A small-molecule ligand and the protein it binds are described below.
Small molecule (SMILES): Oc1cccc(-c2ccccc2)c1O

Sequence of chain 4.A:
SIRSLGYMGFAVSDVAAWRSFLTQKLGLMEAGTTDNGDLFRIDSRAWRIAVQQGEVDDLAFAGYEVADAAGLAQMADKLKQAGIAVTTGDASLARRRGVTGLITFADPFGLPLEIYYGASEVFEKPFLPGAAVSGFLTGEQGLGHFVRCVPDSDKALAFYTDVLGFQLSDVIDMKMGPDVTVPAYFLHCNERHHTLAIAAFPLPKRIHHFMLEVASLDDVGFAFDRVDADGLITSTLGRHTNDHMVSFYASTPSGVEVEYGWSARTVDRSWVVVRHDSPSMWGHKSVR

Binding-site contacts:
Ligand atom CK1 contacts residue PHE186 of chain 4.A at 3.5 Å (hydrophobic).
Ligand atom CKC contacts residue TYR249 of chain 4.A at 3.2 Å (hydrophobic).
Ligand atom CK6 contacts residue HIS240 of chain 4.A at 3.3 Å.
Ligand atom CK5 contacts residue HIS194 of chain 4.A at 3.9 Å.
Ligand atom CKA contacts residue HIS208 of chain 4.A at 4.0 Å.
Ligand atom CK1 contacts residue PRO279 of chain 4.A at 3.9 Å (hydrophobic).
Ligand atom OK1 contacts residue HIS240 of chain 4.A at 3.4 Å (h-bond).
Ligand atom CK6 contacts residue ILE172 of chain 4.A at 3.8 Å (hydrophobic).
Ligand atom CK1 contacts residue HIS240 of chain 4.A at 3.7 Å.
Ligand atom CK9 contacts residue MET174 of chain 4.A at 4.0 Å (hydrophobic).
Ligand atom OK1 contacts residue HIS194 of chain 4.A at 3.4 Å.
Ligand atom CK9 contacts residue PHE201 of chain 4.A at 3.8 Å (hydrophobic).
Ligand atom CK4 contacts residue HIS194 of chain 4.A at 3.9 Å.
Ligand atom CK4 contacts residue TYR249 of chain 4.A at 3.9 Å (hydrophobic).
Ligand atom CK2 contacts residue HIS240 of chain 4.A at 3.6 Å.
Ligand atom OK2 contacts residue HIS209 of chain 4.A at 2.7 Å.
Ligand atom OK1 contacts residue FE21 of chain 4.B at 2.4 Å.
Ligand atom CK5 contacts residue ASN242 of chain 4.A at 3.3 Å.
Ligand atom CK5 contacts residue HIS240 of chain 4.A at 3.3 Å.
Ligand atom OK2 contacts residue HIS240 of chain 4.A at 4.0 Å.
Ligand atom OK1 contacts residue ASP243 of chain 4.A at 3.6 Å.
Ligand atom CKB contacts residue TBU1 of chain 4.D at 3.3 Å.
Ligand atom CK3 contacts residue FE21 of chain 4.B at 2.9 Å.
Ligand atom CK6 contacts residue PHE186 of chain 4.A at 3.6 Å (hydrophobic).
Ligand atom OK2 contacts residue FE21 of chain 4.B at 2.0 Å.
Ligand atom CKA contacts residue MET174 of chain 4.A at 3.8 Å (hydrophobic).
Ligand atom CK6 contacts residue ASN242 of chain 4.A at 3.2 Å.
Ligand atom CK2 contacts residue TYR249 of chain 4.A at 3.7 Å (hydrophobic).
Ligand atom OK1 contacts residue HIS145 of chain 4.A at 3.3 Å.
Ligand atom CK3 contacts residue HIS240 of chain 4.A at 3.5 Å.
Ligand atom CK4 contacts residue FE21 of chain 4.B at 3.0 Å.
Ligand atom CKC contacts residue TBU1 of chain 4.D at 3.8 Å.
Ligand atom CK5 contacts residue PHE186 of chain 4.A at 3.8 Å (hydrophobic).
Ligand atom CK7 contacts residue TYR249 of chain 4.A at 3.8 Å (hydrophobic).
Ligand atom CK3 contacts residue TYR249 of chain 4.A at 3.2 Å (hydrophobic).
Ligand atom OK2 contacts residue HIS145 of chain 4.A at 4.0 Å.
Ligand atom OK2 contacts residue TYR249 of chain 4.A at 2.8 Å (h-bond).
Ligand atom OK1 contacts residue GLU259 of chain 4.A at 3.2 Å (salt-bridge).
Ligand atom CK4 contacts residue HIS240 of chain 4.A at 3.2 Å.
Ligand atom OK2 contacts residue GLU259 of chain 4.A at 3.2 Å (salt-bridge).